Binding-site contacts:
Ligand atom O8 contacts residue THR276 of chain 20.C at 3.6 Å.
Ligand atom O8 contacts residue ASN272 of chain 20.C at 3.4 Å (h-bond).
Ligand atom C6 contacts residue ASN272 of chain 20.C at 3.7 Å.
Ligand atom C11 contacts residue THR276 of chain 20.C at 3.3 Å.
Ligand atom O1B contacts residue LYS68 of chain 20.C at 3.9 Å.
Ligand atom N5 contacts residue ASN272 of chain 20.C at 3.2 Å (h-bond).
Ligand atom C9 contacts residue GLN278 of chain 20.C at 3.1 Å.
Ligand atom C10 contacts residue PHE75 of chain 20.D at 4.1 Å (hydrophobic).
Ligand atom O1A contacts residue ASN272 of chain 20.C at 3.6 Å (h-bond).
Ligand atom C5 contacts residue ASN272 of chain 20.C at 4.1 Å.
Ligand atom C9 contacts residue LEU67 of chain 20.C at 4.1 Å (hydrophobic).
Ligand atom O9 contacts residue LYS68 of chain 20.C at 2.9 Å (salt-bridge).
Ligand atom C11 contacts residue PHE75 of chain 20.D at 3.3 Å (hydrophobic).
Ligand atom C11 contacts residue PHE65 of chain 20.C at 3.4 Å (hydrophobic).
Ligand atom O8 contacts residue LYS68 of chain 20.C at 3.4 Å.
Ligand atom O1A contacts residue THR276 of chain 20.C at 2.3 Å (h-bond).
Ligand atom O7 contacts residue LEU62 of chain 20.C at 4.0 Å.
Ligand atom C1 contacts residue LYS68 of chain 20.C at 3.6 Å.
Ligand atom C11 contacts residue ASN272 of chain 20.C at 3.6 Å.
Ligand atom C1 contacts residue ASN272 of chain 20.C at 4.1 Å.
Ligand atom C9 contacts residue LYS68 of chain 20.C at 3.8 Å.
Ligand atom C11 contacts residue SER274 of chain 20.C at 4.1 Å.
Ligand atom C10 contacts residue ASN272 of chain 20.C at 3.9 Å.
Ligand atom C6 contacts residue LYS68 of chain 20.C at 4.2 Å.
Ligand atom O10 contacts residue PHE75 of chain 20.D at 3.8 Å.
Ligand atom C1 contacts residue SER274 of chain 20.C at 4.1 Å.
Ligand atom C11 contacts residue HIS138 of chain 20.B at 3.1 Å.
Ligand atom O1B contacts residue THR276 of chain 20.C at 3.5 Å (h-bond).
Ligand atom C11 contacts residue PHE270 of chain 20.C at 3.8 Å (hydrophobic).
Ligand atom N5 contacts residue GLN278 of chain 20.C at 3.7 Å.
Ligand atom O1B contacts residue SER274 of chain 20.C at 2.9 Å (h-bond).
Ligand atom C8 contacts residue GLN278 of chain 20.C at 3.6 Å.
Ligand atom O9 contacts residue GLN278 of chain 20.C at 3.9 Å.
Ligand atom C11 contacts residue GLN278 of chain 20.C at 3.5 Å.
Ligand atom C10 contacts residue GLN278 of chain 20.C at 4.0 Å.
Ligand atom O9 contacts residue LEU67 of chain 20.C at 3.4 Å.
Ligand atom O8 contacts residue GLN278 of chain 20.C at 3.4 Å (h-bond).
Ligand atom O1A contacts residue LYS68 of chain 20.C at 2.8 Å.
Ligand atom C7 contacts residue GLN278 of chain 20.C at 3.8 Å.
Ligand atom C1 contacts residue THR276 of chain 20.C at 3.2 Å.

Sequence of chain 20.C:
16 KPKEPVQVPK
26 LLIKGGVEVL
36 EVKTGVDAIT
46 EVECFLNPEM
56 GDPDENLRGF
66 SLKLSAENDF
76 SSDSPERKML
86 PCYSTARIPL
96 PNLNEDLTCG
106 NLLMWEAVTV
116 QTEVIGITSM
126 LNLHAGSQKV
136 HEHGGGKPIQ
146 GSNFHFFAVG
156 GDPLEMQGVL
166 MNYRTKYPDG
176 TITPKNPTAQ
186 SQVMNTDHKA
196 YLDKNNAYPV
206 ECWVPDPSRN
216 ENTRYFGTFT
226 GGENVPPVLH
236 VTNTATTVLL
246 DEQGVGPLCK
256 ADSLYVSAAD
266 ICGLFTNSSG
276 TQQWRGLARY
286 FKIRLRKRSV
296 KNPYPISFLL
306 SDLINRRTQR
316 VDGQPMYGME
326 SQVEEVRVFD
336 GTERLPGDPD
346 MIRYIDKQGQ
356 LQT

Sequence of chain 20.B:
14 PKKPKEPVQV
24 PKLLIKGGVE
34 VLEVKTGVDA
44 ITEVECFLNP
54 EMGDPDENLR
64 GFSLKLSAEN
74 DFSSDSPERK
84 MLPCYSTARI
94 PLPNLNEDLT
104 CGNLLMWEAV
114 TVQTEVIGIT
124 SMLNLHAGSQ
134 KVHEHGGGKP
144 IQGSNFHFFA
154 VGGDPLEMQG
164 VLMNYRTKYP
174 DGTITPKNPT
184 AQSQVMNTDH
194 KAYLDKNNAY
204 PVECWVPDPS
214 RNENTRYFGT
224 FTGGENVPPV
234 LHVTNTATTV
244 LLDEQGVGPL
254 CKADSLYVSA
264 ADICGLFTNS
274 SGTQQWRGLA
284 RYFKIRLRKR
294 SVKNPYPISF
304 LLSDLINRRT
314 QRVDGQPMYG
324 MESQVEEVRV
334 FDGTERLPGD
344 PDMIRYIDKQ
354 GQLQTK

Sequence of chain 20.D:
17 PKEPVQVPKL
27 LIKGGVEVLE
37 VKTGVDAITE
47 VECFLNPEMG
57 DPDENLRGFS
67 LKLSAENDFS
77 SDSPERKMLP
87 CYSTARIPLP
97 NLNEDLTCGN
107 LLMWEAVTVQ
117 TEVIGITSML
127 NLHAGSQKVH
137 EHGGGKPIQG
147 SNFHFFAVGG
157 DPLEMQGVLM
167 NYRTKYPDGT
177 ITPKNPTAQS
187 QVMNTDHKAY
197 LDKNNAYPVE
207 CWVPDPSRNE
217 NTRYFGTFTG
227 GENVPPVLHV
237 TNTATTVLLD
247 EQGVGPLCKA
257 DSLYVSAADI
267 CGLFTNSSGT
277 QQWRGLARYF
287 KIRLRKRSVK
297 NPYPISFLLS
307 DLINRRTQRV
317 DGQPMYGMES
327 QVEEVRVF

The protein below binds the small molecule below.
Small molecule (SMILES): CC(=O)N[C@H]1[C@H]([C@H](O)[C@H](O)CO)O[C@@](O[C@H](CO)[C@@H](O)[C@@H]2O[C@@H](C(=O)O)C[C@H](O)[C@H]2NC(C)=O)(C(=O)O)C[C@@H]1O